Binding-site contacts:
Ligand atom C1 contacts residue PHE718 of chain 1.H at 4.3 Å (hydrophobic).
Ligand atom C7 contacts residue ASN717 of chain 1.H at 3.3 Å.
Ligand atom C4 contacts residue LEU922 of chain 1.H at 4.2 Å (hydrophobic).
Ligand atom C2 contacts residue LEU922 of chain 1.H at 4.4 Å (hydrophobic).
Ligand atom C5 contacts residue LEU922 of chain 1.H at 4.5 Å (hydrophobic).
Ligand atom C5 contacts residue ASN717 of chain 1.H at 3.7 Å.
Ligand atom O6 contacts residue GLN926 of chain 1.H at 3.8 Å.
Ligand atom O7 contacts residue ASN717 of chain 1.H at 3.4 Å (h-bond).
Ligand atom O3 contacts residue LEU922 of chain 1.H at 4.3 Å.
Ligand atom C3 contacts residue LEU922 of chain 1.H at 3.8 Å (hydrophobic).
Ligand atom C7 contacts residue GLN1071 of chain 1.H at 3.7 Å.
Ligand atom N2 contacts residue ASN717 of chain 1.H at 2.8 Å (h-bond).
Ligand atom C5 contacts residue GLN926 of chain 1.H at 3.5 Å.
Ligand atom C1 contacts residue LEU922 of chain 1.H at 4.3 Å (hydrophobic).
Ligand atom O5 contacts residue ASN717 of chain 1.H at 2.4 Å (h-bond).
Ligand atom C1 contacts residue ASN717 of chain 1.H at 1.4 Å.
Ligand atom C2 contacts residue ASN717 of chain 1.H at 2.4 Å.
Ligand atom C8 contacts residue ASN717 of chain 1.H at 4.4 Å.
Ligand atom C3 contacts residue ASN717 of chain 1.H at 3.8 Å.
Ligand atom C1 contacts residue GLN926 of chain 1.H at 4.4 Å.
Ligand atom C2 contacts residue GLN1071 of chain 1.H at 4.1 Å.
Ligand atom C1 contacts residue GLN1071 of chain 1.H at 4.0 Å.
Ligand atom C6 contacts residue GLN926 of chain 1.H at 3.9 Å.
Ligand atom O7 contacts residue GLN1071 of chain 1.H at 2.9 Å (h-bond).
Ligand atom O4 contacts residue LEU922 of chain 1.H at 3.7 Å.
Ligand atom O5 contacts residue GLN926 of chain 1.H at 4.1 Å.
Ligand atom N2 contacts residue LEU922 of chain 1.H at 4.1 Å.
Ligand atom C4 contacts residue GLN926 of chain 1.H at 4.5 Å.
Ligand atom N2 contacts residue GLN1071 of chain 1.H at 4.2 Å.
Ligand atom C4 contacts residue ASN717 of chain 1.H at 4.2 Å.
Ligand atom O5 contacts residue PHE718 of chain 1.H at 4.3 Å.

The protein below binds the small molecule below.
Small molecule (SMILES): CC(=O)N[C@@H]1[C@@H](O)[C@H](O)[C@@H](CO)O[C@H]1O

Sequence of chain 1.H:
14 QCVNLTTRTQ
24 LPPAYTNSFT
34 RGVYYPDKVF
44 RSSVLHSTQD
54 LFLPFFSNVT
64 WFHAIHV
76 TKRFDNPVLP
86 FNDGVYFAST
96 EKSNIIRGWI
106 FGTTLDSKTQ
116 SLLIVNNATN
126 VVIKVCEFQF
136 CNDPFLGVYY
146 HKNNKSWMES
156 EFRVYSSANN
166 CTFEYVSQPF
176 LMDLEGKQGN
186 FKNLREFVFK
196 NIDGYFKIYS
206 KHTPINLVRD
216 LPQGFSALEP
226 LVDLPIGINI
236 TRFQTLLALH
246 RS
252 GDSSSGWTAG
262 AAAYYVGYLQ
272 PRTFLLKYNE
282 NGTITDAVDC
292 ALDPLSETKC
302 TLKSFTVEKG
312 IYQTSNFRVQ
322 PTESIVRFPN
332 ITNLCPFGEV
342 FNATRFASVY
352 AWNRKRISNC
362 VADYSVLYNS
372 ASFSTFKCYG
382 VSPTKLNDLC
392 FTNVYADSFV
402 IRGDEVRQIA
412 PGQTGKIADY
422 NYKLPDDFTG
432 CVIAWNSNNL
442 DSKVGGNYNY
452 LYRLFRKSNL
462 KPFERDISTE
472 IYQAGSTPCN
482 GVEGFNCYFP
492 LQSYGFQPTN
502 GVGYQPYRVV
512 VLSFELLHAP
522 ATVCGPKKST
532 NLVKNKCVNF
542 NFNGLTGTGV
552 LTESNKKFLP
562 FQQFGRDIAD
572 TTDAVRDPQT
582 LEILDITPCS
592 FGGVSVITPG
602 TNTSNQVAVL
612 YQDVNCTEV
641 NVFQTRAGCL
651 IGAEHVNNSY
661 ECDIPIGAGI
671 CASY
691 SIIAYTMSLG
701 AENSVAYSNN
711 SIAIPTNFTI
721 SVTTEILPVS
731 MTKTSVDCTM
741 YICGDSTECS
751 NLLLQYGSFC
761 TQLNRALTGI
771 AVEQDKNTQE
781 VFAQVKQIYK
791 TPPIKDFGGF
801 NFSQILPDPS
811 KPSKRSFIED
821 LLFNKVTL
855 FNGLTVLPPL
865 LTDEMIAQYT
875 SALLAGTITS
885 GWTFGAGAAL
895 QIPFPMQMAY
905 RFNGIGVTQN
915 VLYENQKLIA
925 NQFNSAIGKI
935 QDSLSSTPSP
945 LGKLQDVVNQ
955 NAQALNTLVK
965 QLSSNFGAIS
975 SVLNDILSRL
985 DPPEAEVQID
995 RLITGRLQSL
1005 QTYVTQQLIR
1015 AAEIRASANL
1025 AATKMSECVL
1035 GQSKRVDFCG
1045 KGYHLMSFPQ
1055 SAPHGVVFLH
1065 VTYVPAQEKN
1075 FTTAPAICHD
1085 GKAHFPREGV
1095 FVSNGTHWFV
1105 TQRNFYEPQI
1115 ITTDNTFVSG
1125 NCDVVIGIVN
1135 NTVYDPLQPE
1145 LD